Sequence of chain 1.A:
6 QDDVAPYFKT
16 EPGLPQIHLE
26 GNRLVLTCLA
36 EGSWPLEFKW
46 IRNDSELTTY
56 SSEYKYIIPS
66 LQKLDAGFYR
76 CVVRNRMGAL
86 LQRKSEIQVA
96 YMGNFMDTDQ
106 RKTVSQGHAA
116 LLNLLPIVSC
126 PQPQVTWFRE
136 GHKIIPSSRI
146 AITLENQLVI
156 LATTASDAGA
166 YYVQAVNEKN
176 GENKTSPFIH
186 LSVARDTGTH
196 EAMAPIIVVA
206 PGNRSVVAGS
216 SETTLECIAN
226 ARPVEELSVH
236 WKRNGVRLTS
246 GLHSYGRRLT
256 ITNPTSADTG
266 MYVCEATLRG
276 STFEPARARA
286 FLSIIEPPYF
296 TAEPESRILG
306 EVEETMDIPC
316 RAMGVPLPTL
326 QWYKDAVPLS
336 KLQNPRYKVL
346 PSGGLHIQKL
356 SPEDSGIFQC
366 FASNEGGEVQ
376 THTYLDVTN

A protein and the small-molecule ligand that binds it are described below.
Small molecule (SMILES): CC(=O)N[C@H]1[C@H](O[C@H]2[C@H](O)[C@@H](NC(C)=O)CO[C@@H]2CO)O[C@H](CO)[C@@H](O)[C@@H]1O

Binding-site contacts:
Ligand atom C2 contacts residue ALA71 of chain 1.A at 4.0 Å (hydrophobic).
Ligand atom O7 contacts residue ASN48 of chain 1.A at 2.9 Å (h-bond).
Ligand atom C1 contacts residue ASN48 of chain 1.A at 1.4 Å.
Ligand atom C5 contacts residue ASN48 of chain 1.A at 3.6 Å.
Ligand atom O5 contacts residue PHE73 of chain 1.A at 4.4 Å.
Ligand atom C2 contacts residue ASN48 of chain 1.A at 2.4 Å.
Ligand atom C8 contacts residue ARG47 of chain 1.A at 4.0 Å.
Ligand atom C7 contacts residue ALA71 of chain 1.A at 4.2 Å (hydrophobic).
Ligand atom C3 contacts residue ALA71 of chain 1.A at 4.0 Å (hydrophobic).
Ligand atom C1 contacts residue GLY72 of chain 1.A at 4.1 Å.
Ligand atom C4 contacts residue ASN48 of chain 1.A at 4.2 Å.
Ligand atom C8 contacts residue LEU69 of chain 1.A at 3.6 Å (hydrophobic).
Ligand atom O3 contacts residue ALA71 of chain 1.A at 4.4 Å.
Ligand atom C1 contacts residue ALA71 of chain 1.A at 4.4 Å (hydrophobic).
Ligand atom C7 contacts residue ASN48 of chain 1.A at 3.1 Å.
Ligand atom C8 contacts residue ASN48 of chain 1.A at 4.4 Å.
Ligand atom C6 contacts residue PHE73 of chain 1.A at 4.0 Å (hydrophobic).
Ligand atom C8 contacts residue ALA71 of chain 1.A at 4.1 Å (hydrophobic).
Ligand atom C3 contacts residue ASN48 of chain 1.A at 3.8 Å.
Ligand atom C5 contacts residue PHE73 of chain 1.A at 4.4 Å (hydrophobic).
Ligand atom O5 contacts residue ASN48 of chain 1.A at 2.3 Å (h-bond).
Ligand atom N2 contacts residue ALA71 of chain 1.A at 3.3 Å (h-bond).
Ligand atom N2 contacts residue ASN48 of chain 1.A at 2.9 Å (h-bond).